A small-molecule ligand and the protein it binds are described below.
Small molecule (SMILES): CC(=O)N[C@@H]1[C@@H](O)[C@H](O)[C@@H](CO)O[C@H]1O

Binding-site contacts:
Ligand atom O7 contacts residue ASN61 of chain 1.C at 3.0 Å (h-bond).
Ligand atom N2 contacts residue ASN61 of chain 1.C at 2.9 Å (h-bond).
Ligand atom C5 contacts residue ASN61 of chain 1.C at 3.7 Å.
Ligand atom C4 contacts residue ASN61 of chain 1.C at 4.3 Å.
Ligand atom O5 contacts residue ASN61 of chain 1.C at 2.4 Å (h-bond).
Ligand atom C2 contacts residue ASN61 of chain 1.C at 2.5 Å.
Ligand atom C8 contacts residue SER60 of chain 1.C at 4.3 Å.
Ligand atom C1 contacts residue ASN61 of chain 1.C at 1.5 Å.
Ligand atom C3 contacts residue ASN61 of chain 1.C at 3.8 Å.
Ligand atom C8 contacts residue ASN61 of chain 1.C at 4.3 Å.
Ligand atom C7 contacts residue ASN61 of chain 1.C at 3.1 Å.
Ligand atom C8 contacts residue PHE59 of chain 1.C at 3.5 Å (hydrophobic).

Sequence of chain 1.C:
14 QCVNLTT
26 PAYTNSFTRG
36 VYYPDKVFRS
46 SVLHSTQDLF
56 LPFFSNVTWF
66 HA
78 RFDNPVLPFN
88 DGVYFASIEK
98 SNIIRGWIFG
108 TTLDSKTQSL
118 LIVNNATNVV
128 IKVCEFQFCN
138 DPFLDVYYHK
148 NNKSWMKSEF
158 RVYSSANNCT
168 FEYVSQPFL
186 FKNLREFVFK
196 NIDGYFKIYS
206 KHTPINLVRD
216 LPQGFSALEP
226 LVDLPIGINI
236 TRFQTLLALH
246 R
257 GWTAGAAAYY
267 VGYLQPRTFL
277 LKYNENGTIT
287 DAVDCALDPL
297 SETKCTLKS